Binding-site contacts:
Ligand atom O6 contacts residue CYS136 of chain 1.G at 4.5 Å.
Ligand atom O6 contacts residue ASN87 of chain 1.G at 4.3 Å.
Ligand atom C1 contacts residue GLU66 of chain 1.G at 4.3 Å.
Ligand atom O6 contacts residue ASN64 of chain 1.G at 3.8 Å.
Ligand atom O5 contacts residue GLU66 of chain 1.G at 3.3 Å.
Ligand atom C7 contacts residue ASP86 of chain 1.G at 3.8 Å.
Ligand atom O4 contacts residue PRO137 of chain 1.G at 4.2 Å.
Ligand atom C4 contacts residue GLU66 of chain 1.G at 4.3 Å.
Ligand atom O7 contacts residue ASP86 of chain 1.G at 3.2 Å.
Ligand atom C6 contacts residue PRO137 of chain 1.G at 3.3 Å (hydrophobic).
Ligand atom O6 contacts residue PRO137 of chain 1.G at 3.7 Å.
Ligand atom C3 contacts residue ASN87 of chain 1.G at 4.0 Å.
Ligand atom C8 contacts residue ASP86 of chain 1.G at 3.5 Å.
Ligand atom C6 contacts residue ALA135 of chain 1.G at 4.4 Å (hydrophobic).
Ligand atom O6 contacts residue GLU66 of chain 1.G at 4.2 Å.
Ligand atom C5 contacts residue ASN87 of chain 1.G at 3.5 Å.
Ligand atom C6 contacts residue GLU66 of chain 1.G at 4.0 Å.
Ligand atom C5 contacts residue GLU66 of chain 1.G at 4.2 Å.
Ligand atom O6 contacts residue CYS90 of chain 1.G at 3.8 Å.
Ligand atom C1 contacts residue ASN87 of chain 1.G at 1.4 Å.
Ligand atom O6 contacts residue ALA135 of chain 1.G at 4.0 Å.
Ligand atom C4 contacts residue ASN87 of chain 1.G at 4.3 Å.
Ligand atom O7 contacts residue ASN87 of chain 1.G at 2.4 Å (h-bond).
Ligand atom N2 contacts residue ASN87 of chain 1.G at 3.3 Å (h-bond).
Ligand atom C2 contacts residue ASN87 of chain 1.G at 2.7 Å.
Ligand atom C7 contacts residue ASN87 of chain 1.G at 3.2 Å.
Ligand atom O5 contacts residue ASN87 of chain 1.G at 2.3 Å (h-bond).

A small-molecule ligand and the protein it binds are described below.
Small molecule (SMILES): CC(=O)N[C@@H]1[C@@H](O)[C@H](O)[C@@H](CO)O[C@H]1O

Sequence of chain 1.G:
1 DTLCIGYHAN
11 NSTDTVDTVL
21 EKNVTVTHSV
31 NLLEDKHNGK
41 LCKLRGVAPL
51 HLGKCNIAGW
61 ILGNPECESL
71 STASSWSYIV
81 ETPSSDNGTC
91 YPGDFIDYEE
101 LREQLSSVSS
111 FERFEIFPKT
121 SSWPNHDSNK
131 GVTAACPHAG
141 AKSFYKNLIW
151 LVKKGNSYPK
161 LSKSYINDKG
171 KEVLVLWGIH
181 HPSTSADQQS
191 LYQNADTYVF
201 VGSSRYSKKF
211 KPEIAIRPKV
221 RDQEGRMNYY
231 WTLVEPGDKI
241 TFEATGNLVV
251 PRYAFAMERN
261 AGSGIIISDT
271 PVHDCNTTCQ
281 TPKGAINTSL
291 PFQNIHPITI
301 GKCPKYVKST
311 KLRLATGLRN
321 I